A small-molecule ligand and the protein it binds are described below.
Small molecule (SMILES): Cn1cc(NC(=O)c2cnn3ccc(N4CCNCC4)nc23)c(C(N)=O)n1

Sequence of chain 1.C:
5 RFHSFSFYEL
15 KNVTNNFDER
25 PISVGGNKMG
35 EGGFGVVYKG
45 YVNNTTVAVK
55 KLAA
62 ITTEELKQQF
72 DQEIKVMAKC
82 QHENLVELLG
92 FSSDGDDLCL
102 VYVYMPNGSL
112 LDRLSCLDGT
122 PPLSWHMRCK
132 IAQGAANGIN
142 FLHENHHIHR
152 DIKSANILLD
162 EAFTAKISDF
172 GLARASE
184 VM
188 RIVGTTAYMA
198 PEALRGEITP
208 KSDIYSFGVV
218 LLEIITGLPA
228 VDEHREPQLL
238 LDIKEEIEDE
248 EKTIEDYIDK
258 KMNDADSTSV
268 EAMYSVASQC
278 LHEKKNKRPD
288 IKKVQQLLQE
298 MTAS

Binding-site contacts:
Ligand atom O03 contacts residue TYR105 of chain 1.C at 3.7 Å.
Ligand atom C04 contacts residue ALA52 of chain 1.C at 3.5 Å (hydrophobic).
Ligand atom C05 contacts residue ALA52 of chain 1.C at 3.6 Å (hydrophobic).
Ligand atom C05 contacts residue VAL104 of chain 1.C at 3.4 Å (hydrophobic).
Ligand atom O03 contacts residue ALA52 of chain 1.C at 3.5 Å.
Ligand atom C27 contacts residue PRO107 of chain 1.C at 3.7 Å (hydrophobic).
Ligand atom C23 contacts residue GLY109 of chain 1.C at 3.8 Å.
Ligand atom N22 contacts residue MET106 of chain 1.C at 3.6 Å (h-bond).
Ligand atom N01 contacts residue LEU159 of chain 1.C at 3.3 Å.
Ligand atom C15 contacts residue ALA156 of chain 1.C at 3.4 Å (hydrophobic).
Ligand atom C04 contacts residue LEU159 of chain 1.C at 3.6 Å (hydrophobic).
Ligand atom N16 contacts residue ASN157 of chain 1.C at 3.7 Å.
Ligand atom C23 contacts residue MET33 of chain 1.C at 3.8 Å (hydrophobic).
Ligand atom C17 contacts residue ASN157 of chain 1.C at 3.3 Å.
Ligand atom C14 contacts residue VAL41 of chain 1.C at 3.6 Å (hydrophobic).
Ligand atom O03 contacts residue MET106 of chain 1.C at 2.9 Å (h-bond).
Ligand atom C08 contacts residue LEU159 of chain 1.C at 3.6 Å (hydrophobic).
Ligand atom N06 contacts residue TYR103 of chain 1.C at 3.2 Å.
Ligand atom C27 contacts residue MET106 of chain 1.C at 3.6 Å (hydrophobic).
Ligand atom N06 contacts residue VAL87 of chain 1.C at 3.7 Å.
Ligand atom N21 contacts residue MET33 of chain 1.C at 3.8 Å.
Ligand atom O26 contacts residue GLY34 of chain 1.C at 3.8 Å.
Ligand atom N13 contacts residue VAL41 of chain 1.C at 3.7 Å.
Ligand atom C11 contacts residue SER169 of chain 1.C at 3.8 Å.
Ligand atom C20 contacts residue GLY109 of chain 1.C at 3.7 Å.
Ligand atom C27 contacts residue GLY109 of chain 1.C at 3.6 Å.
Ligand atom C18 contacts residue ASP170 of chain 1.C at 3.3 Å.
Ligand atom C19 contacts residue LEU159 of chain 1.C at 3.8 Å (hydrophobic).
Ligand atom C02 contacts residue LEU159 of chain 1.C at 3.5 Å (hydrophobic).
Ligand atom C05 contacts residue TYR103 of chain 1.C at 3.8 Å (hydrophobic).
Ligand atom C20 contacts residue MET33 of chain 1.C at 3.8 Å (hydrophobic).
Ligand atom C10 contacts residue LEU159 of chain 1.C at 3.7 Å (hydrophobic).
Ligand atom N09 contacts residue LEU159 of chain 1.C at 3.5 Å.
Ligand atom C23 contacts residue MET106 of chain 1.C at 3.1 Å (hydrophobic).
Ligand atom N21 contacts residue GLY109 of chain 1.C at 3.3 Å.
Ligand atom N16 contacts residue ALA156 of chain 1.C at 2.6 Å (h-bond).
Ligand atom C17 contacts residue SER169 of chain 1.C at 3.3 Å.
Ligand atom N22 contacts residue GLY109 of chain 1.C at 3.4 Å.
Ligand atom C02 contacts residue ALA52 of chain 1.C at 3.6 Å (hydrophobic).
Ligand atom C17 contacts residue ALA156 of chain 1.C at 3.6 Å (hydrophobic).